Sequence of chain 1.A:
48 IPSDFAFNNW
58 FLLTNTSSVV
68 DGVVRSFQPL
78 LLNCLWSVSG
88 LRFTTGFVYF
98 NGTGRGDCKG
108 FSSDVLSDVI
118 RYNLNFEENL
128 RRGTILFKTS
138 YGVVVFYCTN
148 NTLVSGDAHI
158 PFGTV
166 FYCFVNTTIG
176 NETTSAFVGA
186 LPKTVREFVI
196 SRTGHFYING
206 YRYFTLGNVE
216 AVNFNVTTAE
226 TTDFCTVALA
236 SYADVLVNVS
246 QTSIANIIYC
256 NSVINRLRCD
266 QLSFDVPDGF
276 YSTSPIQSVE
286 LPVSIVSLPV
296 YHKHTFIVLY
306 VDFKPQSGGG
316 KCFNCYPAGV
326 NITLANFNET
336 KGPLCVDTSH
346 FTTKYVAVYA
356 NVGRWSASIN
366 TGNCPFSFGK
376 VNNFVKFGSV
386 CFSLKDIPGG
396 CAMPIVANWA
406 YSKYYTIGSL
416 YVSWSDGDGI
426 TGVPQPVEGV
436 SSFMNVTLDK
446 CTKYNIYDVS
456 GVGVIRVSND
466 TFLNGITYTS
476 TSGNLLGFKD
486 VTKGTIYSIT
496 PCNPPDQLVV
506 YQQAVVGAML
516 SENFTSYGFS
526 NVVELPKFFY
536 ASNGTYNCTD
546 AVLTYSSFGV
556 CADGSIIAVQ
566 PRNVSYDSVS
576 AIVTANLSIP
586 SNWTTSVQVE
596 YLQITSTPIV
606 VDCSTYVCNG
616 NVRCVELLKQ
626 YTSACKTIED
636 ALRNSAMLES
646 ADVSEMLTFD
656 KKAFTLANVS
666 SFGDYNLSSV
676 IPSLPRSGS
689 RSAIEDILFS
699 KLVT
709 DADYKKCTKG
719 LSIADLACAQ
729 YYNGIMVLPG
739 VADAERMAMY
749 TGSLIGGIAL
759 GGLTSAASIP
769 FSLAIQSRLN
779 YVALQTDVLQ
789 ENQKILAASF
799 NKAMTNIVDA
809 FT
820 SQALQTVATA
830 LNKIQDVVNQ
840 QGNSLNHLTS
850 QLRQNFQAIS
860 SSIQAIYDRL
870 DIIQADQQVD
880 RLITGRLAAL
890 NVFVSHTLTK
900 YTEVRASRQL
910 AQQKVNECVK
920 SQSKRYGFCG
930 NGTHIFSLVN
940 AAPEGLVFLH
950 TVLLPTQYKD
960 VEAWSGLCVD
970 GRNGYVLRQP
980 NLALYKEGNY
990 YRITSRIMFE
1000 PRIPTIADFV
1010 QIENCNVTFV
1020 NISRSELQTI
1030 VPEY

The protein below binds the small molecule below.
Small molecule (SMILES): CC(=O)N[C@@H]1[C@@H](O)[C@H](O)[C@@H](CO)O[C@H]1O

Binding-site contacts:
Ligand atom C1 contacts residue PHE90 of chain 1.A at 3.1 Å (hydrophobic).
Ligand atom C2 contacts residue ASN220 of chain 1.A at 2.5 Å.
Ligand atom O4 contacts residue PHE90 of chain 1.A at 4.4 Å.
Ligand atom C6 contacts residue THR131 of chain 1.A at 4.3 Å.
Ligand atom N2 contacts residue PHE90 of chain 1.A at 3.5 Å.
Ligand atom C4 contacts residue ASN220 of chain 1.A at 4.2 Å.
Ligand atom C2 contacts residue PHE90 of chain 1.A at 3.5 Å (hydrophobic).
Ligand atom O6 contacts residue THR131 of chain 1.A at 3.3 Å.
Ligand atom C3 contacts residue ASN220 of chain 1.A at 3.8 Å.
Ligand atom O3 contacts residue PHE90 of chain 1.A at 4.5 Å.
Ligand atom C7 contacts residue ASN218 of chain 1.A at 3.9 Å.
Ligand atom C3 contacts residue PHE90 of chain 1.A at 3.3 Å (hydrophobic).
Ligand atom C5 contacts residue PHE90 of chain 1.A at 3.7 Å (hydrophobic).
Ligand atom O6 contacts residue ALA155 of chain 1.A at 4.2 Å.
Ligand atom C6 contacts residue ARG129 of chain 1.A at 4.0 Å.
Ligand atom O7 contacts residue ASN218 of chain 1.A at 3.7 Å.
Ligand atom C8 contacts residue ASN218 of chain 1.A at 3.3 Å.
Ligand atom C7 contacts residue PHE90 of chain 1.A at 4.5 Å (hydrophobic).
Ligand atom C1 contacts residue ASN220 of chain 1.A at 1.5 Å.
Ligand atom C5 contacts residue ASN220 of chain 1.A at 3.6 Å.
Ligand atom O6 contacts residue ASN220 of chain 1.A at 4.5 Å.
Ligand atom O7 contacts residue LEU133 of chain 1.A at 3.4 Å.
Ligand atom C4 contacts residue PHE90 of chain 1.A at 4.0 Å (hydrophobic).
Ligand atom O6 contacts residue GLY130 of chain 1.A at 4.1 Å.
Ligand atom C8 contacts residue ASN220 of chain 1.A at 4.3 Å.
Ligand atom C5 contacts residue THR131 of chain 1.A at 4.4 Å.
Ligand atom O5 contacts residue ASN220 of chain 1.A at 2.3 Å (h-bond).
Ligand atom N2 contacts residue ASN220 of chain 1.A at 2.9 Å (h-bond).
Ligand atom C7 contacts residue ASN220 of chain 1.A at 3.2 Å.
Ligand atom C1 contacts residue THR131 of chain 1.A at 3.8 Å.
Ligand atom O5 contacts residue PHE90 of chain 1.A at 3.8 Å.
Ligand atom O7 contacts residue ASN220 of chain 1.A at 3.0 Å (h-bond).
Ligand atom O5 contacts residue THR131 of chain 1.A at 3.2 Å.